Binding-site contacts:
Ligand atom O1B contacts residue SER64 of chain 1.B at 3.4 Å (h-bond).
Ligand atom C2 contacts residue ARG65 of chain 1.B at 3.4 Å.
Ligand atom O3 contacts residue ASP125 of chain 1.B at 2.6 Å (salt-bridge).
Ligand atom O3P contacts residue GLY131 of chain 1.B at 2.8 Å (h-bond).
Ligand atom O2P contacts residue GLY132 of chain 1.B at 3.4 Å (h-bond).
Ligand atom O1A contacts residue LEU101 of chain 1.B at 3.4 Å.
Ligand atom O3P contacts residue THR130 of chain 1.B at 3.2 Å (h-bond).
Ligand atom O3A contacts residue LYS86 of chain 1.B at 3.6 Å.
Ligand atom O3B contacts residue MG1 of chain 1.E at 2.3 Å.
Ligand atom C2 contacts residue ASP126 of chain 1.B at 3.4 Å.
Ligand atom C3 contacts residue ASP125 of chain 1.B at 3.2 Å.
Ligand atom O3P contacts residue ALA129 of chain 1.B at 2.9 Å (h-bond).
Ligand atom O3A contacts residue LYS89 of chain 1.A at 3.5 Å (salt-bridge).
Ligand atom C3 contacts residue LEU127 of chain 1.B at 3.5 Å (hydrophobic).
Ligand atom PA contacts residue MG1 of chain 1.E at 3.5 Å.
Ligand atom O2 contacts residue ASP126 of chain 1.B at 2.6 Å (salt-bridge).
Ligand atom O3B contacts residue ARG65 of chain 1.B at 3.1 Å (salt-bridge).
Ligand atom O1P contacts residue ALA129 of chain 1.B at 3.3 Å.
Ligand atom O3A contacts residue MG1 of chain 1.E at 3.3 Å.
Ligand atom O3B contacts residue SER64 of chain 1.B at 2.9 Å (h-bond).
Ligand atom O2B contacts residue ARG85 of chain 1.A at 2.9 Å (salt-bridge).
Ligand atom O2B contacts residue ARG65 of chain 1.B at 3.0 Å (salt-bridge).
Ligand atom O3 contacts residue MG1 of chain 1.E at 2.3 Å.
Ligand atom PB contacts residue MG1 of chain 1.E at 3.3 Å.
Ligand atom C2 contacts residue MG1 of chain 1.E at 3.1 Å.
Ligand atom O2 contacts residue ARG65 of chain 1.B at 3.3 Å.
Ligand atom O2B contacts residue LYS89 of chain 1.A at 3.6 Å.
Ligand atom C4 contacts residue THR133 of chain 1.B at 3.6 Å.
Ligand atom O1 contacts residue MG1 of chain 1.E at 2.4 Å.
Ligand atom O2 contacts residue MG1 of chain 1.E at 2.4 Å.
Ligand atom P contacts residue THR130 of chain 1.B at 3.5 Å.
Ligand atom O5 contacts residue ALA129 of chain 1.B at 3.6 Å.
Ligand atom O2P contacts residue THR133 of chain 1.B at 2.6 Å (h-bond).
Ligand atom PB contacts residue ARG85 of chain 1.A at 3.6 Å.
Ligand atom C3 contacts residue MG1 of chain 1.E at 3.2 Å.
Ligand atom C1 contacts residue MG1 of chain 1.E at 3.3 Å.
Ligand atom O2A contacts residue LYS89 of chain 1.A at 3.0 Å (salt-bridge).
Ligand atom C5 contacts residue LEU127 of chain 1.B at 3.4 Å (hydrophobic).
Ligand atom O1B contacts residue ARG85 of chain 1.A at 2.9 Å (salt-bridge).
Ligand atom O1P contacts residue THR130 of chain 1.B at 2.6 Å (h-bond).

Sequence of chain 1.B:
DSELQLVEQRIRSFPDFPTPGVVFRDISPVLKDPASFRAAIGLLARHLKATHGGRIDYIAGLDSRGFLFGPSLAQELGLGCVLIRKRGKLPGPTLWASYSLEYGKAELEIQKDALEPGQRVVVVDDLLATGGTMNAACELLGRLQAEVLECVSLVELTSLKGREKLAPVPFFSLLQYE

Sequence of chain 1.A:
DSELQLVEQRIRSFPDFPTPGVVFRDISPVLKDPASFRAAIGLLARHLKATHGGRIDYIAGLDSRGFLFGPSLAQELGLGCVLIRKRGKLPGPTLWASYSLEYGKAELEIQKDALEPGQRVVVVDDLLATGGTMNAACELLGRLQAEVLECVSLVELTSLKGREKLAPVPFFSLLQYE

The small molecule below binds the protein below.
Small molecule (SMILES): O=P(O)(O)OC[C@H]1O[C@H](O[P](=O)(O)OP(=O)(O)O)[C@H](O)[C@@H]1O